Binding-site contacts:
Ligand atom O7 contacts residue ASN12 of chain 2.B at 3.7 Å.
Ligand atom C7 contacts residue ASN12 of chain 2.B at 3.9 Å.
Ligand atom C5 contacts residue ASN12 of chain 2.B at 4.1 Å.
Ligand atom O5 contacts residue ASN12 of chain 2.B at 2.7 Å (h-bond).
Ligand atom C2 contacts residue ASN12 of chain 2.B at 3.2 Å.
Ligand atom N2 contacts residue ASN12 of chain 2.B at 3.8 Å.
Ligand atom C1 contacts residue ASN12 of chain 2.B at 2.2 Å.

Sequence of chain 2.B:
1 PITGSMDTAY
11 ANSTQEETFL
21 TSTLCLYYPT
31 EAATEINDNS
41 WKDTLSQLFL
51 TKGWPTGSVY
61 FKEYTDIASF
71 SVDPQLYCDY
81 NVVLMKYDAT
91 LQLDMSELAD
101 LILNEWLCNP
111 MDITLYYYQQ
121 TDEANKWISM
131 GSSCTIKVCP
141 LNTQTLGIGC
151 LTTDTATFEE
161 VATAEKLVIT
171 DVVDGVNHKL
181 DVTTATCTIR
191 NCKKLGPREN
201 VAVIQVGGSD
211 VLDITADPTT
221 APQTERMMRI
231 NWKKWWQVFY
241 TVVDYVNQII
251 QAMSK

The protein below binds the small molecule below.
Small molecule (SMILES): CC(=O)N[C@H]1[C@H](O[C@H]2[C@H](O)[C@@H](NC(C)=O)CO[C@@H]2CO)O[C@H](CO)[C@@H](O)[C@@H]1O